A protein and the small-molecule ligand that binds it are described below.
Small molecule (SMILES): CC(=O)N[C@@H]1[C@@H](O)[C@H](O)[C@@H](CO)O[C@H]1O

Binding-site contacts:
Ligand atom O7 contacts residue GLY90 of chain 1.E at 4.1 Å.
Ligand atom N2 contacts residue ASN91 of chain 1.E at 2.9 Å (h-bond).
Ligand atom C8 contacts residue GLY90 of chain 1.E at 4.3 Å.
Ligand atom C5 contacts residue ASN91 of chain 1.E at 3.8 Å.
Ligand atom C1 contacts residue ASN91 of chain 1.E at 1.5 Å.
Ligand atom C4 contacts residue ASN91 of chain 1.E at 4.1 Å.
Ligand atom O7 contacts residue ASN91 of chain 1.E at 4.2 Å.
Ligand atom C2 contacts residue ASN91 of chain 1.E at 2.4 Å.
Ligand atom C8 contacts residue ASN91 of chain 1.E at 3.4 Å.
Ligand atom O5 contacts residue ASN91 of chain 1.E at 2.4 Å (h-bond).
Ligand atom C3 contacts residue ASN91 of chain 1.E at 3.8 Å.
Ligand atom C7 contacts residue GLY90 of chain 1.E at 4.5 Å.
Ligand atom C7 contacts residue ASN91 of chain 1.E at 3.3 Å.

Sequence of chain 1.E:
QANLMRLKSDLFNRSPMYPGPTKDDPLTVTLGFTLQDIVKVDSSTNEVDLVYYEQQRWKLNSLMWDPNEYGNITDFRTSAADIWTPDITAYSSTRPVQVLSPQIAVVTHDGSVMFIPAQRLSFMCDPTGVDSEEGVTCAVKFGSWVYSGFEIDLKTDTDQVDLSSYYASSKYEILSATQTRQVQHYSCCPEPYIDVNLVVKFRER